A small-molecule ligand and the protein it binds are described below.
Small molecule (SMILES): OCCc1ccc(O)c(O)c1

Sequence of chain 2.A:
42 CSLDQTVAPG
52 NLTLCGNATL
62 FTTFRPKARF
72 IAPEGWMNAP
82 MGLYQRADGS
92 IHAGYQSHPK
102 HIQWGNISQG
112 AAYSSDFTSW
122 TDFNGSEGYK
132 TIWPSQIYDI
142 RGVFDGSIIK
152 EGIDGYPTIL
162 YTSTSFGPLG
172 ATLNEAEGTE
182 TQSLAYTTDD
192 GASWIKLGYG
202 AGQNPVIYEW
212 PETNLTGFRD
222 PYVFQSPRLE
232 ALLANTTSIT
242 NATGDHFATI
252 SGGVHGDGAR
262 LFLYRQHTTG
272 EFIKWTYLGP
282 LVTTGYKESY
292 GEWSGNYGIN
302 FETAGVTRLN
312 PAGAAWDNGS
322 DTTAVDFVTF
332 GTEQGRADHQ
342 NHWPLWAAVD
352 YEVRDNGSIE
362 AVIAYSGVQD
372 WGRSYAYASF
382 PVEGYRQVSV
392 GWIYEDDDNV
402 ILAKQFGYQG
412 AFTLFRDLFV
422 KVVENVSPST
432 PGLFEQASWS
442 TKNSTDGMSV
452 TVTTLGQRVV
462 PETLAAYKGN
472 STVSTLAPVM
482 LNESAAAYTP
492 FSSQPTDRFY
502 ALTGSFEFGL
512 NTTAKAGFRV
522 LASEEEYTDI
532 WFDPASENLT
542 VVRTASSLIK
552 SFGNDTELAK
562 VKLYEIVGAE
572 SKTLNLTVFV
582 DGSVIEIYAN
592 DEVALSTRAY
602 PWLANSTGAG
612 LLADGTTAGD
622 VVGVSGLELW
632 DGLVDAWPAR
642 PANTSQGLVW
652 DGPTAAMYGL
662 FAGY

Binding-site contacts:
Ligand atom CAK contacts residue MET481 of chain 2.A at 4.1 Å (hydrophobic).
Ligand atom CAG contacts residue MET481 of chain 2.A at 4.5 Å (hydrophobic).
Ligand atom CAJ contacts residue MET481 of chain 2.A at 4.0 Å (hydrophobic).
Ligand atom CAG contacts residue 9751 of chain 2.LA at 4.3 Å.
Ligand atom OAC contacts residue PRO479 of chain 2.A at 3.9 Å.
Ligand atom CAJ contacts residue VAL480 of chain 2.A at 4.4 Å (hydrophobic).
Ligand atom CAD contacts residue PRO479 of chain 2.A at 4.1 Å (hydrophobic).
Ligand atom CAE contacts residue SER626 of chain 2.A at 4.4 Å.
Ligand atom OAA contacts residue GLU508 of chain 2.A at 2.5 Å (salt-bridge).
Ligand atom CAK contacts residue VAL625 of chain 2.A at 4.3 Å (hydrophobic).
Ligand atom OAA contacts residue GLY624 of chain 2.A at 3.4 Å.
Ligand atom CAF contacts residue VAL480 of chain 2.A at 4.0 Å (hydrophobic).
Ligand atom OAC contacts residue MET481 of chain 2.A at 3.6 Å.
Ligand atom CAG contacts residue GLU508 of chain 2.A at 3.3 Å.
Ligand atom CAI contacts residue PRO479 of chain 2.A at 3.8 Å (hydrophobic).
Ligand atom OAB contacts residue PRO479 of chain 2.A at 4.0 Å.
Ligand atom CAG contacts residue GLY624 of chain 2.A at 4.1 Å.
Ligand atom CAJ contacts residue PRO479 of chain 2.A at 3.8 Å (hydrophobic).
Ligand atom CAH contacts residue VAL625 of chain 2.A at 3.7 Å (hydrophobic).
Ligand atom CAH contacts residue MET481 of chain 2.A at 4.5 Å (hydrophobic).
Ligand atom OAA contacts residue 9751 of chain 2.LA at 3.7 Å.
Ligand atom CAF contacts residue MET481 of chain 2.A at 3.7 Å (hydrophobic).
Ligand atom CAH contacts residue GLY624 of chain 2.A at 3.7 Å.
Ligand atom CAK contacts residue PRO479 of chain 2.A at 4.0 Å (hydrophobic).
Ligand atom CAK contacts residue SER626 of chain 2.A at 4.3 Å.
Ligand atom CAH contacts residue SER626 of chain 2.A at 4.0 Å.
Ligand atom OAC contacts residue VAL480 of chain 2.A at 4.2 Å.
Ligand atom OAA contacts residue VAL625 of chain 2.A at 4.2 Å.
Ligand atom CAF contacts residue PRO479 of chain 2.A at 3.8 Å (hydrophobic).
Ligand atom CAF contacts residue VAL625 of chain 2.A at 4.3 Å (hydrophobic).
Ligand atom CAE contacts residue PRO479 of chain 2.A at 4.2 Å (hydrophobic).